Sequence of chain 1.B:
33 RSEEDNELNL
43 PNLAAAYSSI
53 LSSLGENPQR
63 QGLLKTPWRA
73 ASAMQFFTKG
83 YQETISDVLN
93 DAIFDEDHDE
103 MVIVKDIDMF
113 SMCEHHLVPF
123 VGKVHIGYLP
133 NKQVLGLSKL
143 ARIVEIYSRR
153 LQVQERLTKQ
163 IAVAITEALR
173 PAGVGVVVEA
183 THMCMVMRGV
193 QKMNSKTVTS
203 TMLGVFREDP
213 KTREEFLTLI

This protein binds this small molecule.
Small molecule (SMILES): Nc1nc2c(ccn2[C@@H]2O[C@H](COP(=O)(O)OP(=O)(O)OP(=O)(O)O)[C@@H](O)[C@H]2O)c(=O)[nH]1

Sequence of chain 1.D:
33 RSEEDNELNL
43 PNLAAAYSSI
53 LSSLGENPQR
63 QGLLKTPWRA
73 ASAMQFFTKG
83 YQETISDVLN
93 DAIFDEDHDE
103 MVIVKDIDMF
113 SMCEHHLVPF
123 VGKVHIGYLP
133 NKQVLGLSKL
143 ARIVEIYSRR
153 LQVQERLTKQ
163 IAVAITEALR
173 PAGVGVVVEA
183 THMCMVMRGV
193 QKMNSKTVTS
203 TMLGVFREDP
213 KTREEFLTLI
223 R

Sequence of chain 1.C:
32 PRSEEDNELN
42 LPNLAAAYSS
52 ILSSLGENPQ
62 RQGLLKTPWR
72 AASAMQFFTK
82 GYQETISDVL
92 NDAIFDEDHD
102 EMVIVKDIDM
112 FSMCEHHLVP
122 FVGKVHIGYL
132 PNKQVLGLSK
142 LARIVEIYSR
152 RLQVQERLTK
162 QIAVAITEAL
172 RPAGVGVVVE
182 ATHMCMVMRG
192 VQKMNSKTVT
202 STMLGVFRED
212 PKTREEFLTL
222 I

Binding-site contacts:
Ligand atom O4 contacts residue ARG71 of chain 1.C at 3.2 Å.
Ligand atom C contacts residue GLU157 of chain 1.D at 3.5 Å.
Ligand atom O13 contacts residue HIS184 of chain 1.D at 3.3 Å.
Ligand atom O9 contacts residue ARG190 of chain 1.D at 2.9 Å (salt-bridge).
Ligand atom O2 contacts residue LYS141 of chain 1.B at 2.8 Å (salt-bridge).
Ligand atom C3 contacts residue CYS115 of chain 1.D at 3.5 Å (hydrophobic).
Ligand atom C10 contacts residue VAL155 of chain 1.D at 3.6 Å (hydrophobic).
Ligand atom O10 contacts residue ARG144 of chain 1.B at 2.8 Å (salt-bridge).
Ligand atom O9 contacts residue ARG144 of chain 1.B at 2.8 Å (salt-bridge).
Ligand atom P2 contacts residue SER140 of chain 1.B at 3.4 Å.
Ligand atom C8 contacts residue SER140 of chain 1.B at 3.3 Å.
Ligand atom C5 contacts residue GLY138 of chain 1.B at 3.6 Å.
Ligand atom O7 contacts residue LYS141 of chain 1.B at 3.5 Å (salt-bridge).
Ligand atom O10 contacts residue LYS141 of chain 1.B at 3.0 Å (salt-bridge).
Ligand atom O12 contacts residue SER140 of chain 1.B at 3.1 Å (h-bond).
Ligand atom P contacts residue ARG71 of chain 1.C at 3.6 Å.
Ligand atom O3 contacts residue ARG71 of chain 1.C at 2.8 Å (salt-bridge).
Ligand atom N1 contacts residue LEU139 of chain 1.B at 3.2 Å (h-bond).
Ligand atom O13 contacts residue VAL155 of chain 1.D at 3.3 Å.
Ligand atom N contacts residue LEU137 of chain 1.B at 2.9 Å (h-bond).
Ligand atom O contacts residue PHE96 of chain 1.B at 3.5 Å.
Ligand atom O8 contacts residue ARG190 of chain 1.D at 3.1 Å (salt-bridge).
Ligand atom O11 contacts residue LYS141 of chain 1.B at 3.4 Å.
Ligand atom O10 contacts residue SER140 of chain 1.B at 2.5 Å (h-bond).
Ligand atom N contacts residue GLU157 of chain 1.D at 2.7 Å (salt-bridge).
Ligand atom C10 contacts residue GLU157 of chain 1.D at 3.6 Å.
Ligand atom O5 contacts residue HIS118 of chain 1.D at 2.6 Å (h-bond).
Ligand atom O2 contacts residue ASN92 of chain 1.B at 2.8 Å (h-bond).
Ligand atom O5 contacts residue ARG71 of chain 1.C at 3.6 Å.
Ligand atom O11 contacts residue GLY138 of chain 1.B at 3.3 Å.
Ligand atom N1 contacts residue GLY138 of chain 1.B at 3.5 Å.
Ligand atom O8 contacts residue SER140 of chain 1.B at 3.4 Å (h-bond).
Ligand atom O11 contacts residue SER140 of chain 1.B at 2.7 Å (h-bond).
Ligand atom C4 contacts residue CYS115 of chain 1.D at 3.5 Å (hydrophobic).
Ligand atom O5 contacts residue ARG190 of chain 1.D at 3.2 Å (salt-bridge).
Ligand atom O13 contacts residue GLN156 of chain 1.D at 2.8 Å (h-bond).
Ligand atom C contacts residue LEU139 of chain 1.B at 3.5 Å (hydrophobic).
Ligand atom C4 contacts residue ZN1 of chain 1.AA at 3.7 Å.
Ligand atom N3 contacts residue GLU157 of chain 1.D at 2.7 Å (salt-bridge).
Ligand atom C4 contacts residue HIS117 of chain 1.D at 3.4 Å.